Sequence of chain 29.A:
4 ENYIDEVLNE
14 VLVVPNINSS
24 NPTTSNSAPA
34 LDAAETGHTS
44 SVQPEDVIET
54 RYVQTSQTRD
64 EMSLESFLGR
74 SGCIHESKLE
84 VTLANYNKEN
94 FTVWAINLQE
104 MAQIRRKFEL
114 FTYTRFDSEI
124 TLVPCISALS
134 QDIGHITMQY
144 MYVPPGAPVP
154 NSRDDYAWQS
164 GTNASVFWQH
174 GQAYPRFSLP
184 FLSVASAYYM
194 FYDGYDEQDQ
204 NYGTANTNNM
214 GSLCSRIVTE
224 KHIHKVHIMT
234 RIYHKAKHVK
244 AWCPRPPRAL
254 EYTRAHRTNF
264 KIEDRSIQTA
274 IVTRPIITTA

A protein and the small-molecule ligand that binds it are described below.
Small molecule (SMILES): CCOc1noc2cc(OCCC3CCN(c4ccc(C)nn4)CC3)ccc12

Binding-site contacts:
Ligand atom C04 contacts residue ASN211 of chain 29.A at 3.4 Å.
Ligand atom C18 contacts residue TYR145 of chain 29.A at 3.8 Å (hydrophobic).
Ligand atom O23 contacts residue LEU216 of chain 29.A at 3.7 Å.
Ligand atom N08 contacts residue LEU101 of chain 29.A at 3.8 Å.
Ligand atom O26 contacts residue PHE180 of chain 29.A at 3.7 Å.
Ligand atom C27 contacts residue PHE180 of chain 29.A at 3.2 Å (hydrophobic).
Ligand atom C18 contacts residue LEU182 of chain 29.A at 3.2 Å (hydrophobic).
Ligand atom N24 contacts residue PHE180 of chain 29.A at 3.6 Å.
Ligand atom C09 contacts residue TYR191 of chain 29.A at 3.6 Å (hydrophobic).
Ligand atom C14 contacts residue SER121 of chain 29.A at 3.5 Å.
Ligand atom N24 contacts residue LEU216 of chain 29.A at 3.5 Å.
Ligand atom C01 contacts residue TYR192 of chain 29.A at 2.9 Å (hydrophobic).
Ligand atom C14 contacts residue HIS237 of chain 29.A at 3.5 Å.
Ligand atom C01 contacts residue THR207 of chain 29.A at 2.9 Å.
Ligand atom N06 contacts residue LEU101 of chain 29.A at 3.2 Å.
Ligand atom C04 contacts residue MET213 of chain 29.A at 3.9 Å (hydrophobic).
Ligand atom C25 contacts residue PHE180 of chain 29.A at 3.5 Å (hydrophobic).
Ligand atom C19 contacts residue TYR145 of chain 29.A at 3.2 Å (hydrophobic).
Ligand atom C17 contacts residue ILE99 of chain 29.A at 3.8 Å (hydrophobic).
Ligand atom C10 contacts residue TYR191 of chain 29.A at 3.7 Å (hydrophobic).
Ligand atom C05 contacts residue LEU101 of chain 29.A at 3.9 Å (hydrophobic).
Ligand atom C28 contacts residue TYR145 of chain 29.A at 3.3 Å (hydrophobic).
Ligand atom C15 contacts residue LEU182 of chain 29.A at 3.7 Å (hydrophobic).
Ligand atom N07 contacts residue LEU101 of chain 29.A at 3.7 Å.
Ligand atom C18 contacts residue ILE99 of chain 29.A at 3.8 Å (hydrophobic).
Ligand atom C15 contacts residue ILE123 of chain 29.A at 3.6 Å (hydrophobic).
Ligand atom C22 contacts residue ILE99 of chain 29.A at 3.9 Å (hydrophobic).
Ligand atom C19 contacts residue LEU182 of chain 29.A at 3.6 Å (hydrophobic).
Ligand atom C17 contacts residue LEU182 of chain 29.A at 3.7 Å (hydrophobic).
Ligand atom C03 contacts residue ASN211 of chain 29.A at 3.1 Å.
Ligand atom O26 contacts residue TYR145 of chain 29.A at 3.2 Å.
Ligand atom C09 contacts residue LEU101 of chain 29.A at 3.8 Å (hydrophobic).
Ligand atom O16 contacts residue ILE99 of chain 29.A at 3.6 Å.
Ligand atom C13 contacts residue MET213 of chain 29.A at 3.4 Å (hydrophobic).
Ligand atom C22 contacts residue ILE123 of chain 29.A at 3.6 Å (hydrophobic).
Ligand atom C28 contacts residue ALA167 of chain 29.A at 3.1 Å (hydrophobic).
Ligand atom C28 contacts residue TYR143 of chain 29.A at 3.4 Å (hydrophobic).
Ligand atom C21 contacts residue ILE123 of chain 29.A at 3.8 Å (hydrophobic).
Ligand atom C28 contacts residue MET144 of chain 29.A at 3.8 Å (hydrophobic).
Ligand atom C12 contacts residue ILE99 of chain 29.A at 3.7 Å (hydrophobic).